Sequence of chain 1.A:
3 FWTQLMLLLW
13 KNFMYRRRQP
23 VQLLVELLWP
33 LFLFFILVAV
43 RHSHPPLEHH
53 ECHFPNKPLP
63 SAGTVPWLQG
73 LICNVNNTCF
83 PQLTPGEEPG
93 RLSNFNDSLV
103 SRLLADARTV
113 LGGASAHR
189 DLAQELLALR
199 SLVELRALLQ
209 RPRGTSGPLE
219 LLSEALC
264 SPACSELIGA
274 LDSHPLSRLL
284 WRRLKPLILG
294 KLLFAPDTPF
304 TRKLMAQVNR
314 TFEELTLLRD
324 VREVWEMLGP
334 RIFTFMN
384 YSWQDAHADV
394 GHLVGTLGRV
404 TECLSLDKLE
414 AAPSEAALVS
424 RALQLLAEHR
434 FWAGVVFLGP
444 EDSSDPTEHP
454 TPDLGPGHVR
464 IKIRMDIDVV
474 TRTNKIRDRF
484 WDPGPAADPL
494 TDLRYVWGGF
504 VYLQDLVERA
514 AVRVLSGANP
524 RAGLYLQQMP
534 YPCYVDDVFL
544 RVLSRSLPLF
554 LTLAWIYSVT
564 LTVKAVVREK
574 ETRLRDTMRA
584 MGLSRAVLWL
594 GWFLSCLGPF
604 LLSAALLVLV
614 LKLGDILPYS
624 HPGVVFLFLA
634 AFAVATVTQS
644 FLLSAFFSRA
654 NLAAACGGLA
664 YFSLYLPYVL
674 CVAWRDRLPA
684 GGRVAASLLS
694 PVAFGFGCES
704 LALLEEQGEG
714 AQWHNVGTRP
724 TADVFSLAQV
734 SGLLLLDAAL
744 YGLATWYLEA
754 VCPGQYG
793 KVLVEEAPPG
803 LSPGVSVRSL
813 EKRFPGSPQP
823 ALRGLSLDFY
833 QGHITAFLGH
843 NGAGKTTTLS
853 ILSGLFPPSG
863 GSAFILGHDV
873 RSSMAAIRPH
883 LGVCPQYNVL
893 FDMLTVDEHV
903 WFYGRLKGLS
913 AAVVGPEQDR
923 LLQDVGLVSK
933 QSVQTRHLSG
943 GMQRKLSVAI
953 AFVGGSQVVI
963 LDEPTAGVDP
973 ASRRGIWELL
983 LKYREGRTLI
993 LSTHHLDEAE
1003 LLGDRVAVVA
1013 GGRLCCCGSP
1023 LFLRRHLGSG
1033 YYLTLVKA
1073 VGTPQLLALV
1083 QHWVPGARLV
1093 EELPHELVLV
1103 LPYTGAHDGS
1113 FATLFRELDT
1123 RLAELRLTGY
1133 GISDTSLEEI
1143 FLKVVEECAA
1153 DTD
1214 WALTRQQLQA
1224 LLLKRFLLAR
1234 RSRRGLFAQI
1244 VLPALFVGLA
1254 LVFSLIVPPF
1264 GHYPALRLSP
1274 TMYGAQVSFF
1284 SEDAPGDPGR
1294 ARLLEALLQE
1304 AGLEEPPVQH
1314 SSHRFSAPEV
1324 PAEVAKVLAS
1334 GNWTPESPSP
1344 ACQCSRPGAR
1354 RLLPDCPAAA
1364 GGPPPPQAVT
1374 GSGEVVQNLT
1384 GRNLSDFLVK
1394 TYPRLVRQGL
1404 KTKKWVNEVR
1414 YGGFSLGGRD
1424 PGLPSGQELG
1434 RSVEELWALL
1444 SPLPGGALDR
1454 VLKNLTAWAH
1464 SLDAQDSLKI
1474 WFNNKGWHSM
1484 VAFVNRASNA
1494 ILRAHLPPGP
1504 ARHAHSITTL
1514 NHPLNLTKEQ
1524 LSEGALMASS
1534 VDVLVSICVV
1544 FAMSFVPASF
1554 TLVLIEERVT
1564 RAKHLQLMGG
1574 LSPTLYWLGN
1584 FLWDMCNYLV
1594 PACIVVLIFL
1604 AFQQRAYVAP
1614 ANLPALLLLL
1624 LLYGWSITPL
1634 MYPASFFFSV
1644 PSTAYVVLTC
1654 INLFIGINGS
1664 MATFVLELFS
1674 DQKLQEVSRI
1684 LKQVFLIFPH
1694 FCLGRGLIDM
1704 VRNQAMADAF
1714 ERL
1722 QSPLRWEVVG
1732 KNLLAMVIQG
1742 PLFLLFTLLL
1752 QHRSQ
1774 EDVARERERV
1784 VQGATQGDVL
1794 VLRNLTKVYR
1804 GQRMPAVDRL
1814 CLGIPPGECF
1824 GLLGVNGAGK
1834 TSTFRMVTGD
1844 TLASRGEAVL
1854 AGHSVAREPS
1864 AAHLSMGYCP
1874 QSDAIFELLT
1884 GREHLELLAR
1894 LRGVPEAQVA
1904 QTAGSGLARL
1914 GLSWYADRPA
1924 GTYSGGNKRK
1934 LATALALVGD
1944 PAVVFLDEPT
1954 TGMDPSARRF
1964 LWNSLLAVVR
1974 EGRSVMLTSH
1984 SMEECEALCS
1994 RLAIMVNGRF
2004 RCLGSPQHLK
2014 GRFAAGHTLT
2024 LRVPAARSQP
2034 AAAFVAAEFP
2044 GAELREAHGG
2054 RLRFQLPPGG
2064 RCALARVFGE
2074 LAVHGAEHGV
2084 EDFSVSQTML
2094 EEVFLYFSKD

Binding-site contacts:
Ligand atom C7 contacts residue ASN78 of chain 1.A at 3.5 Å.
Ligand atom N2 contacts residue THR80 of chain 1.A at 3.1 Å (h-bond).
Ligand atom C2 contacts residue ASN78 of chain 1.A at 2.6 Å.
Ligand atom C3 contacts residue ASN78 of chain 1.A at 3.9 Å.
Ligand atom C4 contacts residue ASN78 of chain 1.A at 4.3 Å.
Ligand atom C5 contacts residue ASN78 of chain 1.A at 3.6 Å.
Ligand atom C8 contacts residue THR80 of chain 1.A at 3.6 Å.
Ligand atom O7 contacts residue ASN78 of chain 1.A at 3.5 Å (h-bond).
Ligand atom C1 contacts residue THR80 of chain 1.A at 4.0 Å.
Ligand atom C2 contacts residue THR80 of chain 1.A at 4.1 Å.
Ligand atom C1 contacts residue ASN78 of chain 1.A at 1.4 Å.
Ligand atom C6 contacts residue LEU279 of chain 1.A at 4.3 Å (hydrophobic).
Ligand atom O6 contacts residue LEU279 of chain 1.A at 3.6 Å.
Ligand atom N2 contacts residue ASN78 of chain 1.A at 3.0 Å (h-bond).
Ligand atom C7 contacts residue THR80 of chain 1.A at 3.7 Å.
Ligand atom O5 contacts residue ASN78 of chain 1.A at 2.4 Å (h-bond).

The small molecule below binds the protein below.
Small molecule (SMILES): CC(=O)N[C@@H]1[C@@H](O)[C@H](O)[C@@H](CO)O[C@H]1O